Sequence of chain 17.A:
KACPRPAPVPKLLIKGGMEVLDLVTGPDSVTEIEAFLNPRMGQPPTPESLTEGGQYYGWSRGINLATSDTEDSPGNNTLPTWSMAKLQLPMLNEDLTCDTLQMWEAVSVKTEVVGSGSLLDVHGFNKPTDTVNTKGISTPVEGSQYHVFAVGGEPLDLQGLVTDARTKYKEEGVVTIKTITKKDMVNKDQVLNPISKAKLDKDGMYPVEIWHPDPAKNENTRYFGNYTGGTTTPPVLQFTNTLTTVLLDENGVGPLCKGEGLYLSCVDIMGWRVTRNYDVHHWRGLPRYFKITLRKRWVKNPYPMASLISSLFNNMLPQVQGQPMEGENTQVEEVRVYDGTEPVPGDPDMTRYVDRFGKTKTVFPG

This protein binds this small molecule.
Small molecule (SMILES): CC(=O)N[C@H]1[C@H]([C@H](O)[C@H](O)CO)O[C@@](O[C@H]2[C@@H](O)[C@@H](CO)O[C@@H](O[C@H]3[C@H](O)[C@@H](O)[C@H](O)O[C@@H]3CO)[C@@H]2O)(C(=O)O)C[C@@H]1O

Sequence of chain 17.E:
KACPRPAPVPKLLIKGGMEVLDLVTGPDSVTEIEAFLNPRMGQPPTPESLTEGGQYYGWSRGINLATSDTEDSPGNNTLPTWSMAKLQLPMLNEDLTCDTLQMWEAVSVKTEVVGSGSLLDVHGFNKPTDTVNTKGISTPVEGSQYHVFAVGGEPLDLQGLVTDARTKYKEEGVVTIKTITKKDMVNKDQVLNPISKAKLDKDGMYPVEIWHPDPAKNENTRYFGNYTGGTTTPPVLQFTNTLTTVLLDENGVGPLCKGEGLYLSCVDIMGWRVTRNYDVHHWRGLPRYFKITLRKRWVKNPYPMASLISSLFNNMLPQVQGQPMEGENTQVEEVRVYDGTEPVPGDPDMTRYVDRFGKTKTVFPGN

Binding-site contacts:
Ligand atom O1B contacts residue TYR72 of chain 17.E at 3.7 Å.
Ligand atom C3 contacts residue HIS298 of chain 17.E at 3.6 Å.
Ligand atom C1 contacts residue TYR72 of chain 17.E at 3.7 Å (hydrophobic).
Ligand atom O10 contacts residue ASN293 of chain 17.E at 3.8 Å.
Ligand atom C5 contacts residue TYR72 of chain 17.E at 3.5 Å (hydrophobic).
Ligand atom C2 contacts residue GLY78 of chain 17.E at 4.2 Å.
Ligand atom O4 contacts residue TYR72 of chain 17.E at 3.9 Å.
Ligand atom O1A contacts residue TYR72 of chain 17.E at 3.4 Å.
Ligand atom O8 contacts residue TYR72 of chain 17.E at 3.2 Å (h-bond).
Ligand atom O4 contacts residue ILE79 of chain 17.E at 3.4 Å (h-bond).
Ligand atom C11 contacts residue ASP85 of chain 17.A at 3.8 Å.
Ligand atom O4 contacts residue HIS298 of chain 17.E at 3.1 Å (h-bond).
Ligand atom C4 contacts residue TYR72 of chain 17.E at 3.2 Å (hydrophobic).
Ligand atom C3 contacts residue VAL296 of chain 17.E at 3.5 Å (hydrophobic).
Ligand atom O1A contacts residue GLY78 of chain 17.E at 3.6 Å (h-bond).
Ligand atom N5 contacts residue TYR72 of chain 17.E at 3.2 Å (h-bond).
Ligand atom C4 contacts residue ARG77 of chain 17.E at 4.2 Å.
Ligand atom O1A contacts residue ARG77 of chain 17.E at 3.1 Å (salt-bridge).
Ligand atom O1B contacts residue ARG77 of chain 17.E at 2.8 Å (salt-bridge).
Ligand atom C3 contacts residue GLY78 of chain 17.E at 4.1 Å.
Ligand atom O4 contacts residue GLY78 of chain 17.E at 3.1 Å.
Ligand atom O3 contacts residue GLY78 of chain 17.E at 3.6 Å.
Ligand atom O6 contacts residue THR94 of chain 17.E at 3.7 Å.
Ligand atom O3 contacts residue VAL296 of chain 17.E at 4.2 Å.
Ligand atom C6 contacts residue TYR72 of chain 17.E at 3.5 Å (hydrophobic).
Ligand atom O6 contacts residue ARG77 of chain 17.E at 4.0 Å.
Ligand atom C4 contacts residue GLY78 of chain 17.E at 3.4 Å.
Ligand atom C10 contacts residue TYR72 of chain 17.E at 4.2 Å (hydrophobic).
Ligand atom C7 contacts residue TYR72 of chain 17.E at 4.2 Å (hydrophobic).
Ligand atom C6 contacts residue ASN93 of chain 17.E at 3.5 Å.
Ligand atom O10 contacts residue THR291 of chain 17.E at 4.0 Å.
Ligand atom O6 contacts residue GLY78 of chain 17.E at 3.8 Å.
Ligand atom O4 contacts residue VAL296 of chain 17.E at 4.2 Å.
Ligand atom C4 contacts residue HIS298 of chain 17.E at 3.7 Å.
Ligand atom C8 contacts residue TYR72 of chain 17.E at 4.2 Å (hydrophobic).
Ligand atom C3 contacts residue GLY78 of chain 17.E at 4.2 Å.
Ligand atom O6 contacts residue ASN93 of chain 17.E at 2.8 Å (h-bond).
Ligand atom C5 contacts residue ASN93 of chain 17.E at 4.3 Å.
Ligand atom C1 contacts residue ARG77 of chain 17.E at 3.4 Å.
Ligand atom O4 contacts residue THR291 of chain 17.E at 3.4 Å.